A small-molecule ligand and the protein it binds are described below.
Small molecule (SMILES): CC(=O)N[C@H]1[C@H](O[C@H]2[C@H](O)[C@@H](NC(C)=O)CO[C@@H]2CO)O[C@H](CO)[C@@H](O[C@@H]2O[C@H](CO)[C@@H](O)[C@H](O)[C@@H]2O)[C@@H]1O

Binding-site contacts:
Ligand atom O7 contacts residue VAL215 of chain 1.A at 3.0 Å (h-bond).
Ligand atom C7 contacts residue ALA214 of chain 1.A at 4.2 Å (hydrophobic).
Ligand atom O6 contacts residue LEU212 of chain 1.A at 3.8 Å.
Ligand atom O6 contacts residue SER208 of chain 1.A at 4.5 Å.
Ligand atom O7 contacts residue ALA214 of chain 1.A at 3.7 Å.
Ligand atom C2 contacts residue GLN217 of chain 1.A at 3.9 Å.
Ligand atom C6 contacts residue SER208 of chain 1.A at 3.5 Å.
Ligand atom O5 contacts residue SER208 of chain 1.A at 3.0 Å (h-bond).
Ligand atom O5 contacts residue ASN205 of chain 1.A at 2.4 Å (h-bond).
Ligand atom O3 contacts residue GLN217 of chain 1.A at 2.7 Å (h-bond).
Ligand atom C4 contacts residue ASN205 of chain 1.A at 4.2 Å.
Ligand atom C3 contacts residue ASN205 of chain 1.A at 3.8 Å.
Ligand atom C7 contacts residue ASN205 of chain 1.A at 3.4 Å.
Ligand atom C1 contacts residue ASN205 of chain 1.A at 1.4 Å.
Ligand atom C8 contacts residue VAL215 of chain 1.A at 3.9 Å (hydrophobic).
Ligand atom N2 contacts residue GLN217 of chain 1.A at 3.2 Å (h-bond).
Ligand atom C5 contacts residue ASN205 of chain 1.A at 3.7 Å.
Ligand atom C8 contacts residue GLN217 of chain 1.A at 3.4 Å.
Ligand atom C7 contacts residue GLN217 of chain 1.A at 3.2 Å.
Ligand atom O5 contacts residue LEU212 of chain 1.A at 3.6 Å.
Ligand atom C3 contacts residue GLN217 of chain 1.A at 3.6 Å.
Ligand atom C1 contacts residue LEU212 of chain 1.A at 4.3 Å (hydrophobic).
Ligand atom N2 contacts residue ASN205 of chain 1.A at 2.9 Å (h-bond).
Ligand atom C7 contacts residue VAL215 of chain 1.A at 3.9 Å (hydrophobic).
Ligand atom C5 contacts residue SER208 of chain 1.A at 3.3 Å.
Ligand atom O6 contacts residue TRP220 of chain 1.A at 3.8 Å.
Ligand atom O6 contacts residue ARG278 of chain 1.A at 4.5 Å.
Ligand atom C2 contacts residue ASN205 of chain 1.A at 2.4 Å.
Ligand atom C1 contacts residue SER208 of chain 1.A at 3.5 Å.
Ligand atom O7 contacts residue ASN205 of chain 1.A at 3.5 Å (h-bond).
Ligand atom C8 contacts residue ALA214 of chain 1.A at 4.0 Å (hydrophobic).
Ligand atom O7 contacts residue GLN217 of chain 1.A at 3.7 Å.

Sequence of chain 1.A:
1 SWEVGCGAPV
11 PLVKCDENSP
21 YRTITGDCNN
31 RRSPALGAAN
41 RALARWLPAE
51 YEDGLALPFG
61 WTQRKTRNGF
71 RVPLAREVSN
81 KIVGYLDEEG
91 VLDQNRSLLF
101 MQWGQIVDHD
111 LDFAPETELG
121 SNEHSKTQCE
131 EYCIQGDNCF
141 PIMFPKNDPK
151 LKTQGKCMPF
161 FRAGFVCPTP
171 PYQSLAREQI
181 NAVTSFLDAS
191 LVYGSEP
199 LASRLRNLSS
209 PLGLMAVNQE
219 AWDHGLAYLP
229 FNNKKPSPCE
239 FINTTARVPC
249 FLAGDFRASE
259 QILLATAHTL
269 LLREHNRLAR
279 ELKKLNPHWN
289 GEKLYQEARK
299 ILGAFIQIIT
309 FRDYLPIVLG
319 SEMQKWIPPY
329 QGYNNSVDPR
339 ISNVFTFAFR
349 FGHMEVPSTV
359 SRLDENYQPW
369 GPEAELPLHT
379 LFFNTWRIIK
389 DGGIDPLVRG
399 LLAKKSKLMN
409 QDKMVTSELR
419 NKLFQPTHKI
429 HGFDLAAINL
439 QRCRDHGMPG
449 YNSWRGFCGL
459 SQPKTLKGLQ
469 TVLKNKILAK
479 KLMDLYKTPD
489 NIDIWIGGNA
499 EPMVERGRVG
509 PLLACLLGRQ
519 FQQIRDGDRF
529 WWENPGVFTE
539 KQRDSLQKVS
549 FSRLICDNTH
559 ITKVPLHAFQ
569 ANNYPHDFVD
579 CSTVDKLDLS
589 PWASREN